Sequence of chain 1.D:
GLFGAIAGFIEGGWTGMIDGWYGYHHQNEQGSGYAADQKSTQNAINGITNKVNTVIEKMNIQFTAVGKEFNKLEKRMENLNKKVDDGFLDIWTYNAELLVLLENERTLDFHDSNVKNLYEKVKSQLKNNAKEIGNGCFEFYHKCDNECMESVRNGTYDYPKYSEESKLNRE

Binding-site contacts:
Ligand atom O5 contacts residue SER151 of chain 1.D at 3.9 Å.
Ligand atom O3 contacts residue GLU147 of chain 1.D at 4.1 Å.
Ligand atom O6 contacts residue SER151 of chain 1.D at 3.8 Å.
Ligand atom O6 contacts residue GLU147 of chain 1.D at 3.5 Å (salt-bridge).
Ligand atom C3 contacts residue GLU147 of chain 1.D at 4.2 Å.
Ligand atom O7 contacts residue THR156 of chain 1.D at 4.5 Å.
Ligand atom O7 contacts residue GLU147 of chain 1.D at 4.0 Å.
Ligand atom C5 contacts residue SER151 of chain 1.D at 4.3 Å.
Ligand atom C3 contacts residue ASN154 of chain 1.D at 3.8 Å.
Ligand atom C5 contacts residue THR156 of chain 1.D at 4.1 Å.
Ligand atom C1 contacts residue ASN154 of chain 1.D at 1.4 Å.
Ligand atom O5 contacts residue ASN154 of chain 1.D at 2.5 Å (h-bond).
Ligand atom C2 contacts residue GLU147 of chain 1.D at 4.1 Å.
Ligand atom C2 contacts residue ASN154 of chain 1.D at 2.5 Å.
Ligand atom C8 contacts residue ASN154 of chain 1.D at 3.9 Å.
Ligand atom C5 contacts residue ASN154 of chain 1.D at 3.7 Å.
Ligand atom C1 contacts residue GLU150 of chain 1.D at 4.3 Å.
Ligand atom C6 contacts residue GLU147 of chain 1.D at 4.2 Å.
Ligand atom O6 contacts residue GLU150 of chain 1.D at 3.5 Å.
Ligand atom C7 contacts residue GLU147 of chain 1.D at 3.3 Å.
Ligand atom N2 contacts residue ASN154 of chain 1.D at 2.8 Å (h-bond).
Ligand atom C4 contacts residue ASN154 of chain 1.D at 4.2 Å.
Ligand atom C6 contacts residue SER151 of chain 1.D at 3.7 Å.
Ligand atom C8 contacts residue GLU147 of chain 1.D at 3.6 Å.
Ligand atom C1 contacts residue THR156 of chain 1.D at 4.1 Å.
Ligand atom O7 contacts residue ASN154 of chain 1.D at 2.9 Å (h-bond).
Ligand atom C7 contacts residue ASN154 of chain 1.D at 2.9 Å.
Ligand atom O5 contacts residue THR156 of chain 1.D at 4.0 Å.
Ligand atom N2 contacts residue GLU147 of chain 1.D at 2.9 Å (salt-bridge).
Ligand atom O5 contacts residue GLU150 of chain 1.D at 3.7 Å.

This protein binds this small molecule.
Small molecule (SMILES): CC(=O)N[C@H]1[C@H](O[C@H]2[C@H](O)[C@@H](NC(C)=O)CO[C@@H]2CO)O[C@H](CO)[C@@H](O)[C@@H]1O